Sequence of chain 1.A:
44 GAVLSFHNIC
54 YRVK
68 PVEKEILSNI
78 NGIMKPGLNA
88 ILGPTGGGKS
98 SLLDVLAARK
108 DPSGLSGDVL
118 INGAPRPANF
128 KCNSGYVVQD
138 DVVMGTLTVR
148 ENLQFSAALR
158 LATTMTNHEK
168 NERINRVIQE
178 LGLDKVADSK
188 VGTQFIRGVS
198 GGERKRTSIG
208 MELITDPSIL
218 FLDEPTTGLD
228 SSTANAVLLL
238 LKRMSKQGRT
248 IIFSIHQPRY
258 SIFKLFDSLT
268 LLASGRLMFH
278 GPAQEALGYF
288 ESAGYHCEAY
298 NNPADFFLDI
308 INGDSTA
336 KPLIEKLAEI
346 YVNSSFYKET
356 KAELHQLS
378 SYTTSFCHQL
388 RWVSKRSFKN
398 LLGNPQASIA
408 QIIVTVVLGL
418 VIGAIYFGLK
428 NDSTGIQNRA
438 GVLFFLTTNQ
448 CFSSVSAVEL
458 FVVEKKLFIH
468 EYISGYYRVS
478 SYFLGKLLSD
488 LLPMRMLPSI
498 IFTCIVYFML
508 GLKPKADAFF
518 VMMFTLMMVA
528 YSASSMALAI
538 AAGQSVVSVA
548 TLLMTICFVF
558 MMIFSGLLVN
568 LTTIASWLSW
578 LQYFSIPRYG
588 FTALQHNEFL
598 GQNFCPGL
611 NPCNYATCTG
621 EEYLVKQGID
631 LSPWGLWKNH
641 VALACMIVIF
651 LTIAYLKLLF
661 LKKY

Binding-site contacts:
Ligand atom C19 contacts residue VAL546 of chain 1.A at 4.5 Å (hydrophobic).
Ligand atom C18 contacts residue ALA407 of chain 1.B at 3.6 Å (hydrophobic).
Ligand atom C19 contacts residue GLN403 of chain 1.B at 4.3 Å.
Ligand atom C8 contacts residue ALA407 of chain 1.B at 4.3 Å (hydrophobic).
Ligand atom O1 contacts residue PRO402 of chain 1.B at 3.9 Å.
Ligand atom C22 contacts residue VAL411 of chain 1.B at 4.1 Å (hydrophobic).
Ligand atom C18 contacts residue VAL411 of chain 1.B at 4.2 Å (hydrophobic).
Ligand atom C4 contacts residue PRO402 of chain 1.B at 3.5 Å (hydrophobic).
Ligand atom C20 contacts residue VAL411 of chain 1.B at 4.3 Å (hydrophobic).
Ligand atom C2 contacts residue PHE192 of chain 1.B at 3.7 Å (hydrophobic).
Ligand atom O1 contacts residue PHE192 of chain 1.B at 3.9 Å.
Ligand atom C12 contacts residue LEU550 of chain 1.A at 4.1 Å (hydrophobic).
Ligand atom C21 contacts residue LEU550 of chain 1.A at 3.5 Å (hydrophobic).
Ligand atom C19 contacts residue ALA407 of chain 1.B at 4.4 Å (hydrophobic).
Ligand atom C15 contacts residue ILE410 of chain 1.B at 3.5 Å (hydrophobic).
Ligand atom C11 contacts residue LEU549 of chain 1.A at 4.4 Å (hydrophobic).
Ligand atom C3 contacts residue PRO402 of chain 1.B at 4.2 Å (hydrophobic).
Ligand atom C16 contacts residue ILE410 of chain 1.B at 3.4 Å (hydrophobic).
Ligand atom C3 contacts residue PHE192 of chain 1.B at 4.5 Å (hydrophobic).
Ligand atom C18 contacts residue LEU549 of chain 1.A at 3.3 Å (hydrophobic).
Ligand atom C7 contacts residue ILE410 of chain 1.B at 4.2 Å (hydrophobic).
Ligand atom C5 contacts residue PRO402 of chain 1.B at 4.2 Å (hydrophobic).

A protein and the small-molecule ligand that binds it are described below.
Small molecule (SMILES): CC(C)CCC[C@@H](C)[C@H]1CC[C@H]2[C@@H]3CC=C4C[C@@H](O)CC[C@]4(C)[C@H]3CC[C@]12C

Sequence of chain 1.B:
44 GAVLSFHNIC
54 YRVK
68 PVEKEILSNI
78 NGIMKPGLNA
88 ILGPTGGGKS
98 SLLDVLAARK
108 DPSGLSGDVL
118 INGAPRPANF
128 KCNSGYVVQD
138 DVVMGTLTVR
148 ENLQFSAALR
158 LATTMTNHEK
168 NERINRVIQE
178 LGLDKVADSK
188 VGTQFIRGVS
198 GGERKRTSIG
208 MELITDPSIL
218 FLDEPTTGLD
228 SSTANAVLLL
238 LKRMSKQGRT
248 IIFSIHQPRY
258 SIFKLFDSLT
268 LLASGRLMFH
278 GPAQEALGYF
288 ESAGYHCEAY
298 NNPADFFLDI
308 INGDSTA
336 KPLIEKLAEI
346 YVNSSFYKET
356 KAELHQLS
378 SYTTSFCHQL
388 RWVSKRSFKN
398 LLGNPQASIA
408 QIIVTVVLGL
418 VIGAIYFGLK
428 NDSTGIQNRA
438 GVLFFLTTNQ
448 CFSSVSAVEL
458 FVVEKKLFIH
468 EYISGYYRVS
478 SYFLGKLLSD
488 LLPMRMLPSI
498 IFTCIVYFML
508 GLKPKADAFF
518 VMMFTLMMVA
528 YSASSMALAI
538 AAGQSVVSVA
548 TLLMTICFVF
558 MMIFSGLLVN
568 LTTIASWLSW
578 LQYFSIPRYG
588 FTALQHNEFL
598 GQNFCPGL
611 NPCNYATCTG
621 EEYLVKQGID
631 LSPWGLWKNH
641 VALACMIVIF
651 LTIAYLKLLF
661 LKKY